Sequence of chain 1.A:
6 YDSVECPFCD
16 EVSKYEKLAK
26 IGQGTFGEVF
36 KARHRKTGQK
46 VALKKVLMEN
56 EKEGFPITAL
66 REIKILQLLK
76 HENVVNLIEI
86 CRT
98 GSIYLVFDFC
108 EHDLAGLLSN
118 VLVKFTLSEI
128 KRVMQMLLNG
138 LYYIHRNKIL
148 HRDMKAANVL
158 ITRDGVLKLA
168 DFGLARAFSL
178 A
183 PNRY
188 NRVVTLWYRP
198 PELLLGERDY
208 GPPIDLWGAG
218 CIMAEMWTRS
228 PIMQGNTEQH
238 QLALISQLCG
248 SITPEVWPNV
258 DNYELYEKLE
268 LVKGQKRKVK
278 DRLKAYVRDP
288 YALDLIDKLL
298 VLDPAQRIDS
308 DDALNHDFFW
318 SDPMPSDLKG

Binding-site contacts:
Ligand atom C4 contacts residue LEU157 of chain 1.A at 3.7 Å (hydrophobic).
Ligand atom N7 contacts residue CYS107 of chain 1.A at 2.7 Å (h-bond).
Ligand atom N3 contacts residue LEU157 of chain 1.A at 3.8 Å.
Ligand atom C1B contacts residue CYS107 of chain 1.A at 3.5 Å (hydrophobic).
Ligand atom C2 contacts residue LEU157 of chain 1.A at 3.8 Å (hydrophobic).
Ligand atom C5 contacts residue LEU157 of chain 1.A at 3.4 Å (hydrophobic).
Ligand atom N7 contacts residue ILE26 of chain 1.A at 4.0 Å.
Ligand atom C5B contacts residue ASP110 of chain 1.A at 4.1 Å.
Ligand atom C8 contacts residue PHE104 of chain 1.A at 3.8 Å (hydrophobic).
Ligand atom N1 contacts residue PHE106 of chain 1.A at 4.0 Å.
Ligand atom C6 contacts residue ALA47 of chain 1.A at 4.0 Å (hydrophobic).
Ligand atom N9B contacts residue HIS109 of chain 1.A at 3.9 Å.
Ligand atom C6 contacts residue CYS107 of chain 1.A at 3.8 Å (hydrophobic).
Ligand atom C2B contacts residue CYS107 of chain 1.A at 3.5 Å (hydrophobic).
Ligand atom C2 contacts residue CYS107 of chain 1.A at 3.6 Å (hydrophobic).
Ligand atom C6B contacts residue LEU157 of chain 1.A at 4.1 Å (hydrophobic).
Ligand atom C8 contacts residue VAL80 of chain 1.A at 3.8 Å (hydrophobic).
Ligand atom C5 contacts residue ALA47 of chain 1.A at 4.0 Å (hydrophobic).
Ligand atom C7A contacts residue PHE31 of chain 1.A at 3.3 Å (hydrophobic).
Ligand atom N9B contacts residue GLU108 of chain 1.A at 2.5 Å (salt-bridge).
Ligand atom C6B contacts residue ILE26 of chain 1.A at 4.0 Å (hydrophobic).
Ligand atom O1B contacts residue GLU108 of chain 1.A at 4.1 Å.
Ligand atom C3B contacts residue GLU108 of chain 1.A at 4.0 Å.
Ligand atom C3A contacts residue ASP168 of chain 1.A at 4.2 Å.
Ligand atom N9 contacts residue VAL80 of chain 1.A at 3.2 Å.
Ligand atom N6A contacts residue ASP168 of chain 1.A at 3.2 Å (salt-bridge).
Ligand atom N1 contacts residue LEU157 of chain 1.A at 3.6 Å.
Ligand atom C2 contacts residue ILE26 of chain 1.A at 3.9 Å (hydrophobic).
Ligand atom C6 contacts residue LEU157 of chain 1.A at 3.4 Å (hydrophobic).
Ligand atom C7A contacts residue ASP168 of chain 1.A at 4.0 Å.
Ligand atom S7B contacts residue GLU108 of chain 1.A at 3.7 Å.
Ligand atom N1 contacts residue CYS107 of chain 1.A at 3.0 Å (h-bond).
Ligand atom C8 contacts residue LEU157 of chain 1.A at 4.0 Å (hydrophobic).
Ligand atom N3 contacts residue ILE26 of chain 1.A at 3.5 Å.
Ligand atom N9 contacts residue PHE104 of chain 1.A at 3.1 Å.
Ligand atom C8A contacts residue PHE104 of chain 1.A at 3.6 Å (hydrophobic).
Ligand atom N7 contacts residue PHE106 of chain 1.A at 3.8 Å.
Ligand atom C1B contacts residue ILE26 of chain 1.A at 3.9 Å (hydrophobic).
Ligand atom C2B contacts residue GLU108 of chain 1.A at 3.5 Å.
Ligand atom C6 contacts residue ASP105 of chain 1.A at 3.7 Å.

This protein binds this small molecule.
Small molecule (SMILES): CNc1nc(C)c(-c2nc(Nc3cccc(S(N)(=O)=O)c3)ncc2C#N)s1